This small molecule binds to this protein.
Small molecule (SMILES): CC(=O)N[C@@H]1[C@@H](O)[C@H](O)[C@@H](CO)O[C@H]1O

Binding-site contacts:
Ligand atom C7 contacts residue ASN377 of chain 1.C at 3.7 Å.
Ligand atom N2 contacts residue ASN377 of chain 1.C at 2.9 Å (h-bond).
Ligand atom C2 contacts residue ASN377 of chain 1.C at 2.5 Å.
Ligand atom C8 contacts residue ASN377 of chain 1.C at 4.1 Å.
Ligand atom C6 contacts residue TRP376 of chain 1.C at 4.3 Å (hydrophobic).
Ligand atom C4 contacts residue ASN377 of chain 1.C at 4.2 Å.
Ligand atom C5 contacts residue TRP376 of chain 1.C at 4.2 Å (hydrophobic).
Ligand atom C5 contacts residue ASN377 of chain 1.C at 3.7 Å.
Ligand atom C3 contacts residue ASN377 of chain 1.C at 3.8 Å.
Ligand atom C1 contacts residue ASN377 of chain 1.C at 1.4 Å.
Ligand atom O5 contacts residue ASN377 of chain 1.C at 2.4 Å (h-bond).
Ligand atom O5 contacts residue TRP376 of chain 1.C at 3.3 Å.
Ligand atom C1 contacts residue TRP376 of chain 1.C at 3.9 Å (hydrophobic).

Sequence of chain 1.C:
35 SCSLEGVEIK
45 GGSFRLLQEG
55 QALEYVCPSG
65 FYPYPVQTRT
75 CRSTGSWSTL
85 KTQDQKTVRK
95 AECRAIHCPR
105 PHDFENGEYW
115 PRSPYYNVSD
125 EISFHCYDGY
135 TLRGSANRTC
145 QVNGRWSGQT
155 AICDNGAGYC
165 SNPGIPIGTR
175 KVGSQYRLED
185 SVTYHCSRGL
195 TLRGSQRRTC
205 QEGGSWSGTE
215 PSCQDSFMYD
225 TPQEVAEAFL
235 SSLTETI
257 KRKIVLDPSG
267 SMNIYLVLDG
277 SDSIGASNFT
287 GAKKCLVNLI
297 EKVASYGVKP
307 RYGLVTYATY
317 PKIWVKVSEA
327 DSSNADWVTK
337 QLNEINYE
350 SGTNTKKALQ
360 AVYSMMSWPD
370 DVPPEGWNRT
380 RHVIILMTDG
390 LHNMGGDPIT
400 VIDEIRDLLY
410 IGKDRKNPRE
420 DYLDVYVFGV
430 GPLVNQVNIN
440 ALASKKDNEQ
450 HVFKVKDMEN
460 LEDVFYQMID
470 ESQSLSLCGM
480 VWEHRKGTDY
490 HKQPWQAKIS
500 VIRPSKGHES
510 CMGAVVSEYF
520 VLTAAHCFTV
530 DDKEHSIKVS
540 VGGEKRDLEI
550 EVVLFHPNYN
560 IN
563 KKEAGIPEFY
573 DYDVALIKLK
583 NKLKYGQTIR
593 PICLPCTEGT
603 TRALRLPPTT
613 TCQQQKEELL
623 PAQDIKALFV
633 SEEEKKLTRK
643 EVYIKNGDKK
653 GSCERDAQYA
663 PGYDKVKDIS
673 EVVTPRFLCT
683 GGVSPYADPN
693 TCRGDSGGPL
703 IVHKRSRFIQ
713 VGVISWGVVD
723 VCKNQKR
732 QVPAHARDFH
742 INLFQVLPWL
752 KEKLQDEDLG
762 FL